The protein below binds the small molecule below.
Small molecule (SMILES): Nc1ncnc2c1ncn2[C@@H]1O[C@H](CO[P](=O)(O)O[P](=O)(O)OC[C@H]2O[C@@H](O)[C@H](O)[C@@H]2O)[C@@H](O)[C@H]1O

Binding-site contacts:
Ligand atom C2D contacts residue DDE699 of chain 1.E at 2.5 Å.
Ligand atom O3D contacts residue DDE699 of chain 1.E at 3.8 Å.
Ligand atom C2' contacts residue DDE699 of chain 1.E at 3.6 Å.
Ligand atom O4' contacts residue TYR72 of chain 1.F at 3.3 Å (h-bond).
Ligand atom N3 contacts residue TYR72 of chain 1.F at 3.3 Å.
Ligand atom C4' contacts residue DDE699 of chain 1.E at 3.7 Å.
Ligand atom C4 contacts residue DDE699 of chain 1.E at 3.8 Å.
Ligand atom O3D contacts residue ASP696 of chain 1.E at 2.6 Å (salt-bridge).
Ligand atom O3' contacts residue ALA66 of chain 1.F at 3.3 Å.
Ligand atom C5D contacts residue DDE699 of chain 1.E at 3.3 Å.
Ligand atom N3 contacts residue DDE699 of chain 1.E at 3.4 Å.
Ligand atom C6 contacts residue TYR72 of chain 1.F at 3.7 Å (hydrophobic).
Ligand atom C4D contacts residue DDE699 of chain 1.E at 3.5 Å.
Ligand atom N6 contacts residue TYR83 of chain 1.F at 3.4 Å.
Ligand atom C2 contacts residue DDE699 of chain 1.E at 3.5 Å.
Ligand atom N7 contacts residue TYR72 of chain 1.F at 3.6 Å.
Ligand atom C5' contacts residue DDE699 of chain 1.E at 3.2 Å.
Ligand atom C2 contacts residue TYR72 of chain 1.F at 3.5 Å (hydrophobic).
Ligand atom O2D contacts residue HIS694 of chain 1.E at 2.8 Å (h-bond).
Ligand atom C1D contacts residue DDE699 of chain 1.E at 1.4 Å.
Ligand atom O2D contacts residue DDE699 of chain 1.E at 2.8 Å (h-bond).
Ligand atom O3A contacts residue DDE699 of chain 1.E at 2.9 Å.
Ligand atom O4' contacts residue DDE699 of chain 1.E at 3.6 Å.
Ligand atom N9 contacts residue DDE699 of chain 1.E at 3.8 Å.
Ligand atom C4 contacts residue TYR72 of chain 1.F at 3.3 Å (hydrophobic).
Ligand atom C8 contacts residue TYR72 of chain 1.F at 3.6 Å (hydrophobic).
Ligand atom C5 contacts residue DDE699 of chain 1.E at 3.7 Å.
Ligand atom O4D contacts residue DDE699 of chain 1.E at 2.4 Å (h-bond).
Ligand atom C3D contacts residue ASP696 of chain 1.E at 3.8 Å.
Ligand atom N1 contacts residue DDE699 of chain 1.E at 3.8 Å.
Ligand atom O5D contacts residue DDE699 of chain 1.E at 3.4 Å.
Ligand atom O2D contacts residue ASP696 of chain 1.E at 3.3 Å (salt-bridge).
Ligand atom C5 contacts residue TYR72 of chain 1.F at 3.5 Å (hydrophobic).
Ligand atom C6 contacts residue DDE699 of chain 1.E at 3.6 Å.
Ligand atom C1' contacts residue TYR72 of chain 1.F at 3.5 Å (hydrophobic).
Ligand atom N9 contacts residue TYR72 of chain 1.F at 3.2 Å.
Ligand atom C3D contacts residue DDE699 of chain 1.E at 3.4 Å.
Ligand atom C1' contacts residue DDE699 of chain 1.E at 3.8 Å.
Ligand atom C3' contacts residue DDE699 of chain 1.E at 3.9 Å.
Ligand atom N1 contacts residue TYR72 of chain 1.F at 3.8 Å.

Sequence of chain 1.F:
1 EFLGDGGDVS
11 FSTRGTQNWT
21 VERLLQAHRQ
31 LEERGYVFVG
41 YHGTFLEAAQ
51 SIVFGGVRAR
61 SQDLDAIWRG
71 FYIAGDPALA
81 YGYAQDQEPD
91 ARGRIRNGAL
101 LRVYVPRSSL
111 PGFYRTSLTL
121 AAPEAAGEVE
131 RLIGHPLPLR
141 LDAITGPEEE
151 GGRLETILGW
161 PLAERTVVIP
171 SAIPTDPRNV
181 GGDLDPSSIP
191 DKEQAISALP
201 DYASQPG

Sequence of chain 1.E:
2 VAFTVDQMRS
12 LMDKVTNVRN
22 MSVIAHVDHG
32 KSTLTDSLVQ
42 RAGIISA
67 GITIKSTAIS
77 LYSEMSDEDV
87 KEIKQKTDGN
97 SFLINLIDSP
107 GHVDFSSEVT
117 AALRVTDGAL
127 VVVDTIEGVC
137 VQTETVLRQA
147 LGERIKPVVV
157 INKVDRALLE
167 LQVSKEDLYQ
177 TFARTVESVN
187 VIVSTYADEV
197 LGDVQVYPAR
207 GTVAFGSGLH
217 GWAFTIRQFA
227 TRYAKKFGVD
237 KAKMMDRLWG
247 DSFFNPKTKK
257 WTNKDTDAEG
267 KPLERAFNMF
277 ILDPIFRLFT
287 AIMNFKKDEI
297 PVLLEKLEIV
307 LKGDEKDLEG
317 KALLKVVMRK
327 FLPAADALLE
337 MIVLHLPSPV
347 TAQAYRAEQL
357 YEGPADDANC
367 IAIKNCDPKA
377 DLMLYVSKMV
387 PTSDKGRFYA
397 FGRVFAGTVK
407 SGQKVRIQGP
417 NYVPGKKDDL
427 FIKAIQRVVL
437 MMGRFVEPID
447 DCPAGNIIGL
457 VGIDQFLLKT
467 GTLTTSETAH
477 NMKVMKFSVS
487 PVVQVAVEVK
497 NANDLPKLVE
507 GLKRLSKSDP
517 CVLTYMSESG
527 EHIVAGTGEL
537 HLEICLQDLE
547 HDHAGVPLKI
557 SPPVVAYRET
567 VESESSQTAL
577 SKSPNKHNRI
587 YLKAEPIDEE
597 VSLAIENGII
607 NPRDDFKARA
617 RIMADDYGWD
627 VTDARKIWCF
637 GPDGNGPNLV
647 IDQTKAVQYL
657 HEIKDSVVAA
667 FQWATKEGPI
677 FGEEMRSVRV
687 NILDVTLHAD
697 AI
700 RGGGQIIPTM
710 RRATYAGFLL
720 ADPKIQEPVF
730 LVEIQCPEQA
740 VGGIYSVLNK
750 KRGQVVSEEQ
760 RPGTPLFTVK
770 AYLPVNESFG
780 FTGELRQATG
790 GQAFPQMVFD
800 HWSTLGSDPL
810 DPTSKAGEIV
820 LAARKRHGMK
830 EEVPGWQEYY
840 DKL